Sequence of chain 1.G:
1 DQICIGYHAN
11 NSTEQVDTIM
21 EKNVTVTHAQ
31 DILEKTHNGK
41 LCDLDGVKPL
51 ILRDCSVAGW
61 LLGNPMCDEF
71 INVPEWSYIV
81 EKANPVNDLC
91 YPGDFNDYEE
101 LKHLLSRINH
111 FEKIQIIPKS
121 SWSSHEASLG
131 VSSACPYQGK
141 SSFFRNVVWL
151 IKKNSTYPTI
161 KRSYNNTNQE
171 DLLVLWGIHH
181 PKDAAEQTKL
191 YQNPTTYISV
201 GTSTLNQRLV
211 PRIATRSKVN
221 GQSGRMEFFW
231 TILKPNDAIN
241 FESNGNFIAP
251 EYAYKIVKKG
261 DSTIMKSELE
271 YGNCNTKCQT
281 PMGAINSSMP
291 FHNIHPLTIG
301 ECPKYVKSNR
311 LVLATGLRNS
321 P

Binding-site contacts:
Ligand atom N2 contacts residue ASN23 of chain 1.G at 3.0 Å (h-bond).
Ligand atom C8 contacts residue LYS22 of chain 1.G at 4.1 Å.
Ligand atom C3 contacts residue ASN23 of chain 1.G at 3.9 Å.
Ligand atom C7 contacts residue ASN23 of chain 1.G at 3.5 Å.
Ligand atom C2 contacts residue ASN23 of chain 1.G at 2.5 Å.
Ligand atom O5 contacts residue GLN15 of chain 1.G at 4.1 Å.
Ligand atom C4 contacts residue ASN23 of chain 1.G at 4.2 Å.
Ligand atom O5 contacts residue ASN23 of chain 1.G at 2.4 Å (h-bond).
Ligand atom C5 contacts residue ASN23 of chain 1.G at 3.7 Å.
Ligand atom O6 contacts residue GLN15 of chain 1.G at 4.3 Å.
Ligand atom C1 contacts residue ASN23 of chain 1.G at 1.4 Å.
Ligand atom O7 contacts residue ASN23 of chain 1.G at 3.6 Å.

A protein and the small-molecule ligand that binds it are described below.
Small molecule (SMILES): CC(=O)N[C@@H]1[C@@H](O)[C@H](O)[C@@H](CO)O[C@H]1O